This protein binds this small molecule.
Small molecule (SMILES): C=C1NC(=O)[C@H](Cc2ccc([N+](=O)O)cc2)N(C)C(=O)[C@H]([C@@H](C)O)NC(=O)C(=C)NC(=O)C(=C)NC(=O)[C@@H]2Cc3ccc(O)cc3CN2C(=O)CN(C)C(=O)C(=C)NC(=O)CN(C)C(=O)[C@H](CCCC(N)=O)NC(=O)[C@H](CC2=c3ccccc3=NC2)NC(=O)[C@H](CC2=CN=C3CC=CC=C23)NC(=O)c2ccc(-c3nc(C(=O)OC)cs3)nc2-c2csc(n2)C(=C)NC(=O)CNC1=O

Sequence of chain 1.A:
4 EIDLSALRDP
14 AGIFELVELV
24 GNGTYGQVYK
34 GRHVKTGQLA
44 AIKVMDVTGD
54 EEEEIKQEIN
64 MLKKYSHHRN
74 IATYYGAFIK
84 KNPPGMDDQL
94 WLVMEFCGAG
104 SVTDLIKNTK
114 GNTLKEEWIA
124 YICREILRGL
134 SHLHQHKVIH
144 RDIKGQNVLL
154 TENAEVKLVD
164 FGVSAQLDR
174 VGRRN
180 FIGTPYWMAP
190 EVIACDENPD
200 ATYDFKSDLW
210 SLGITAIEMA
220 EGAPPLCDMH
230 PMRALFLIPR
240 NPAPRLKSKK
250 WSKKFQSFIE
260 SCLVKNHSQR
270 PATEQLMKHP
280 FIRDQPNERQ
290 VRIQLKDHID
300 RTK

Binding-site contacts:
Ligand atom CZ2 contacts residue MET231 of chain 1.A at 3.5 Å (hydrophobic).
Ligand atom CA contacts residue LEU234 of chain 1.A at 3.8 Å (hydrophobic).
Ligand atom CZ3 contacts residue HIS229 of chain 1.A at 3.8 Å.
Ligand atom CE3 contacts residue HIS229 of chain 1.A at 3.9 Å.
Ligand atom CE2 contacts residue HIS229 of chain 1.A at 3.7 Å.
Ligand atom N contacts residue PHE180 of chain 1.A at 3.7 Å.
Ligand atom CH2 contacts residue LEU234 of chain 1.A at 3.8 Å (hydrophobic).
Ligand atom C07 contacts residue TYR28 of chain 1.A at 3.9 Å (hydrophobic).
Ligand atom CH2 contacts residue HIS229 of chain 1.A at 3.6 Å.
Ligand atom CD2 contacts residue HIS229 of chain 1.A at 3.9 Å.
Ligand atom NE1 contacts residue MET231 of chain 1.A at 3.6 Å.
Ligand atom CA contacts residue GLU54 of chain 1.A at 3.3 Å.
Ligand atom CB contacts residue GLU54 of chain 1.A at 3.2 Å.
Ligand atom NE1 contacts residue PRO230 of chain 1.A at 3.9 Å.
Ligand atom C02 contacts residue THR27 of chain 1.A at 3.6 Å.
Ligand atom O contacts residue PRO184 of chain 1.A at 3.6 Å.
Ligand atom CN contacts residue VAL166 of chain 1.A at 3.6 Å (hydrophobic).
Ligand atom CZ3 contacts residue LEU234 of chain 1.A at 3.4 Å (hydrophobic).
Ligand atom C contacts residue GLU54 of chain 1.A at 3.7 Å.
Ligand atom N contacts residue GLU54 of chain 1.A at 2.9 Å (salt-bridge).
Ligand atom O contacts residue PHE180 of chain 1.A at 3.3 Å.
Ligand atom CZ3 contacts residue ASP195 of chain 1.A at 3.5 Å.
Ligand atom CB contacts residue LEU234 of chain 1.A at 3.9 Å (hydrophobic).
Ligand atom CD1 contacts residue PRO230 of chain 1.A at 3.4 Å (hydrophobic).
Ligand atom CB contacts residue MET231 of chain 1.A at 3.8 Å (hydrophobic).
Ligand atom CZ2 contacts residue HIS229 of chain 1.A at 3.6 Å.
Ligand atom CN contacts residue PHE180 of chain 1.A at 3.9 Å (hydrophobic).
Ligand atom CN contacts residue GLY182 of chain 1.A at 3.1 Å.
Ligand atom CH2 contacts residue MET231 of chain 1.A at 3.9 Å (hydrophobic).
Ligand atom C contacts residue PHE180 of chain 1.A at 3.8 Å (hydrophobic).
Ligand atom C09 contacts residue TYR28 of chain 1.A at 3.4 Å (hydrophobic).
Ligand atom CZ3 contacts residue MET231 of chain 1.A at 3.2 Å (hydrophobic).
Ligand atom CE3 contacts residue ASP195 of chain 1.A at 3.7 Å.
Ligand atom C10 contacts residue TYR28 of chain 1.A at 3.8 Å (hydrophobic).
Ligand atom O03 contacts residue TYR28 of chain 1.A at 3.1 Å.
Ligand atom CE3 contacts residue MET231 of chain 1.A at 3.4 Å (hydrophobic).
Ligand atom CB contacts residue ASP53 of chain 1.A at 3.0 Å.
Ligand atom C03 contacts residue THR27 of chain 1.A at 3.9 Å.
Ligand atom CA contacts residue PHE180 of chain 1.A at 3.4 Å (hydrophobic).
Ligand atom O contacts residue ASP195 of chain 1.A at 3.9 Å.